Sequence of chain 1.A:
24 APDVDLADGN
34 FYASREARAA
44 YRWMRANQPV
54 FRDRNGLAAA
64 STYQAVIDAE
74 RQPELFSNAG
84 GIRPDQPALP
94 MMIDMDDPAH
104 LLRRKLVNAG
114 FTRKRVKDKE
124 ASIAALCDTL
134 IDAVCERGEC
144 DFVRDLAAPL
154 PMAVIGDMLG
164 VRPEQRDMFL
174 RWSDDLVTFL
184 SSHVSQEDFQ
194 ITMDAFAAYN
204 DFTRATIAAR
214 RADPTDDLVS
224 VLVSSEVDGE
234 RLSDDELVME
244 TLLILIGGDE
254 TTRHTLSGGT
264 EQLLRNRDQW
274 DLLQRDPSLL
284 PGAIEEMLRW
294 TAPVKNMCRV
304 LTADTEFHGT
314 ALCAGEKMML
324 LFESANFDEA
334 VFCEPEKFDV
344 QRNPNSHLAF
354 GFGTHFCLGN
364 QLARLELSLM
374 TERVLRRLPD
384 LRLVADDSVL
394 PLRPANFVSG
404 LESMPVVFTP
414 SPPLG

Binding-site contacts:
Ligand atom C11 contacts residue MET242 of chain 1.A at 4.1 Å (hydrophobic).
Ligand atom C26 contacts residue ILE249 of chain 1.A at 4.1 Å (hydrophobic).
Ligand atom C26 contacts residue PHE400 of chain 1.A at 4.0 Å (hydrophobic).
Ligand atom C19 contacts residue PHE199 of chain 1.A at 4.1 Å (hydrophobic).
Ligand atom C12 contacts residue MET242 of chain 1.A at 3.7 Å (hydrophobic).
Ligand atom C4 contacts residue GLN89 of chain 1.A at 3.7 Å.
Ligand atom C27 contacts residue GLY250 of chain 1.A at 3.7 Å.
Ligand atom C23 contacts residue LEU246 of chain 1.A at 3.9 Å (hydrophobic).
Ligand atom C2 contacts residue PHE199 of chain 1.A at 3.8 Å (hydrophobic).
Ligand atom C11 contacts residue LEU245 of chain 1.A at 3.9 Å (hydrophobic).
Ligand atom C24 contacts residue LEU246 of chain 1.A at 3.6 Å (hydrophobic).
Ligand atom C27 contacts residue LEU246 of chain 1.A at 4.0 Å (hydrophobic).
Ligand atom C15 contacts residue ARG86 of chain 1.A at 4.0 Å.
Ligand atom O1 contacts residue MET196 of chain 1.A at 3.2 Å.
Ligand atom C19 contacts residue LEU179 of chain 1.A at 3.9 Å (hydrophobic).
Ligand atom C27 contacts residue HEM1 of chain 1.D at 3.5 Å.
Ligand atom C21 contacts residue MET94 of chain 1.A at 4.2 Å (hydrophobic).
Ligand atom C21 contacts residue ILE249 of chain 1.A at 4.0 Å (hydrophobic).
Ligand atom C1 contacts residue PHE199 of chain 1.A at 4.0 Å (hydrophobic).
Ligand atom C23 contacts residue ILE249 of chain 1.A at 3.9 Å (hydrophobic).
Ligand atom C25 contacts residue PHE400 of chain 1.A at 4.1 Å (hydrophobic).
Ligand atom C22 contacts residue PHE400 of chain 1.A at 4.0 Å (hydrophobic).
Ligand atom C9 contacts residue LEU92 of chain 1.A at 4.2 Å (hydrophobic).
Ligand atom C21 contacts residue LEU245 of chain 1.A at 4.0 Å (hydrophobic).
Ligand atom C17 contacts residue MET94 of chain 1.A at 4.2 Å (hydrophobic).
Ligand atom C6 contacts residue GLN89 of chain 1.A at 3.8 Å.
Ligand atom C26 contacts residue GLY250 of chain 1.A at 3.8 Å.
Ligand atom C15 contacts residue LEU183 of chain 1.A at 4.2 Å (hydrophobic).
Ligand atom C19 contacts residue THR195 of chain 1.A at 4.0 Å.
Ligand atom C5 contacts residue GLN89 of chain 1.A at 4.2 Å.
Ligand atom C25 contacts residue MET300 of chain 1.A at 4.0 Å (hydrophobic).
Ligand atom C21 contacts residue LEU246 of chain 1.A at 3.9 Å (hydrophobic).
Ligand atom C24 contacts residue PHE400 of chain 1.A at 3.9 Å (hydrophobic).
Ligand atom C16 contacts residue PHE400 of chain 1.A at 4.0 Å (hydrophobic).
Ligand atom C24 contacts residue MET300 of chain 1.A at 4.2 Å (hydrophobic).
Ligand atom C12 contacts residue LEU245 of chain 1.A at 3.7 Å (hydrophobic).
Ligand atom C23 contacts residue PHE400 of chain 1.A at 4.0 Å (hydrophobic).
Ligand atom C3 contacts residue MET196 of chain 1.A at 3.5 Å (hydrophobic).
Ligand atom C2 contacts residue MET196 of chain 1.A at 3.8 Å (hydrophobic).
Ligand atom C26 contacts residue THR254 of chain 1.A at 4.0 Å.

The small molecule below binds the protein below.
Small molecule (SMILES): CC(C)CCC[C@@H](C)[C@H]1CC[C@H]2[C@@H]3CCC4=CC(=O)CC[C@]4(C)[C@H]3CC[C@]12C